Sequence of chain 1.B:
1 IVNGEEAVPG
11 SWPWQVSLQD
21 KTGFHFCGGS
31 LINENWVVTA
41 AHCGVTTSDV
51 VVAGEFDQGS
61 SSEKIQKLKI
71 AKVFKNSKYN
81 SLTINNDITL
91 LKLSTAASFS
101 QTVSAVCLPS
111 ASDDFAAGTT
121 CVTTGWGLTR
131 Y

Sequence of chain 1.E:
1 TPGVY

Binding-site contacts:
Ligand atom O contacts residue GLY3 of chain 1.E at 1.7 Å (h-bond).
Ligand atom O contacts residue TYR5 of chain 1.E at 1.5 Å (h-bond).
Ligand atom C contacts residue VAL4 of chain 1.E at 1.3 Å (hydrophobic).
Ligand atom CE2 contacts residue TYR5 of chain 1.E at 0.6 Å (hydrophobic).
Ligand atom N contacts residue VAL4 of chain 1.E at 1.8 Å (h-bond).
Ligand atom O contacts residue VAL4 of chain 1.E at 1.3 Å.
Ligand atom CB contacts residue TYR5 of chain 1.E at 1.0 Å (hydrophobic).
Ligand atom CA contacts residue VAL4 of chain 1.E at 1.2 Å (hydrophobic).
Ligand atom CZ3 contacts residue TYR5 of chain 1.E at 2.0 Å (hydrophobic).
Ligand atom C contacts residue GLY3 of chain 1.E at 1.1 Å.
Ligand atom CB contacts residue PRO2 of chain 1.E at 1.5 Å (hydrophobic).
Ligand atom C contacts residue TYR5 of chain 1.E at 1.8 Å (hydrophobic).
Ligand atom O contacts residue GLY3 of chain 1.E at 2.0 Å.
Ligand atom O contacts residue TYR5 of chain 1.E at 1.5 Å (h-bond).
Ligand atom OG contacts residue PRO2 of chain 1.E at 1.9 Å.
Ligand atom CD1 contacts residue TYR5 of chain 1.E at 0.5 Å (hydrophobic).
Ligand atom CG contacts residue TYR5 of chain 1.E at 0.5 Å (hydrophobic).
Ligand atom CB contacts residue VAL4 of chain 1.E at 1.2 Å (hydrophobic).
Ligand atom N contacts residue TYR5 of chain 1.E at 1.2 Å (h-bond).
Ligand atom CA contacts residue PRO2 of chain 1.E at 0.9 Å (hydrophobic).
Ligand atom O contacts residue VAL4 of chain 1.E at 1.3 Å (h-bond).
Ligand atom N contacts residue GLY3 of chain 1.E at 0.9 Å.
Ligand atom CA contacts residue GLY3 of chain 1.E at 1.4 Å.
Ligand atom CZ2 contacts residue TYR5 of chain 1.E at 1.0 Å (hydrophobic).
Ligand atom C contacts residue TYR5 of chain 1.E at 0.8 Å (hydrophobic).
Ligand atom CA contacts residue VAL4 of chain 1.E at 0.8 Å (hydrophobic).
Ligand atom N contacts residue PRO2 of chain 1.E at 1.0 Å.
Ligand atom CD contacts residue VAL4 of chain 1.E at 1.6 Å (hydrophobic).
Ligand atom CB contacts residue VAL4 of chain 1.E at 2.0 Å (hydrophobic).
Ligand atom N contacts residue VAL4 of chain 1.E at 1.0 Å.
Ligand atom CH2 contacts residue TYR5 of chain 1.E at 2.0 Å (hydrophobic).
Ligand atom C contacts residue PRO2 of chain 1.E at 2.0 Å (hydrophobic).
Ligand atom CA contacts residue GLY3 of chain 1.E at 1.0 Å.
Ligand atom C contacts residue SER47 of chain 1.C at 1.4 Å.
Ligand atom NE1 contacts residue TYR5 of chain 1.E at 0.4 Å.
Ligand atom CD2 contacts residue TYR5 of chain 1.E at 0.7 Å (hydrophobic).
Ligand atom C contacts residue GLY3 of chain 1.E at 1.7 Å.
Ligand atom CE3 contacts residue TYR5 of chain 1.E at 1.5 Å (hydrophobic).
Ligand atom C contacts residue VAL4 of chain 1.E at 0.7 Å (hydrophobic).
Ligand atom CA contacts residue TYR5 of chain 1.E at 1.0 Å (hydrophobic).

Sequence of chain 1.C:
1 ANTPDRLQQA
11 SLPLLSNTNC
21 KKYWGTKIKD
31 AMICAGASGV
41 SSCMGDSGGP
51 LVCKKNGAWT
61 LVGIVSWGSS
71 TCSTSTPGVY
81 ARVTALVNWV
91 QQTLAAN

This protein binds this small molecule.
Small molecule (SMILES): N[C@@H](CO)C(=O)N[C@@H](CC1=CN=C2CC=CC=C12)C(=O)N1CCC[C@H]1C(=O)N[C@H](C=O)CC1=CN=C2C=CC=CC12